Sequence of chain 1.G:
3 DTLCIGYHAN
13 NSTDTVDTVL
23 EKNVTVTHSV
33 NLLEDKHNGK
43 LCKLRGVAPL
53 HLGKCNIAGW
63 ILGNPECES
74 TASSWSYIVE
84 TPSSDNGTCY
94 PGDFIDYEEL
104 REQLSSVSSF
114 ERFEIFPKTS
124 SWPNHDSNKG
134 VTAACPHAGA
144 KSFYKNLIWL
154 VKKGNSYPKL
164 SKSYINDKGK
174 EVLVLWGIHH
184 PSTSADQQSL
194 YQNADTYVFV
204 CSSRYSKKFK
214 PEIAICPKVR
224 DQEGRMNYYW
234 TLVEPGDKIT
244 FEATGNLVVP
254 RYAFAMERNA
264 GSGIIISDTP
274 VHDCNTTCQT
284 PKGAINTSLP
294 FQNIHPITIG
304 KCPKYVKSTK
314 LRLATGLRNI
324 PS

A small-molecule ligand and the protein it binds are described below.
Small molecule (SMILES): CC(=O)N[C@H]1[C@H]([C@H](O)[C@H](O)CO)O[C@@](OC[C@H]2OC[C@H](O)[C@@H](O)[C@H]2O)(C(=O)O)C[C@@H]1O

Binding-site contacts:
Ligand atom O1B contacts residue ALA136 of chain 1.G at 3.6 Å.
Ligand atom O1A contacts residue ALA136 of chain 1.G at 2.9 Å (h-bond).
Ligand atom O4 contacts residue VAL134 of chain 1.G at 3.7 Å.
Ligand atom O4 contacts residue ASP224 of chain 1.G at 2.7 Å (salt-bridge).
Ligand atom O8 contacts residue TRP152 of chain 1.G at 3.4 Å.
Ligand atom C5 contacts residue VAL134 of chain 1.G at 3.7 Å (hydrophobic).
Ligand atom O10 contacts residue LEU193 of chain 1.G at 3.0 Å.
Ligand atom O1B contacts residue THR135 of chain 1.G at 3.0 Å (h-bond).
Ligand atom C4 contacts residue ASP224 of chain 1.G at 3.2 Å.
Ligand atom C8 contacts residue TYR93 of chain 1.G at 3.8 Å (hydrophobic).
Ligand atom C11 contacts residue VAL154 of chain 1.G at 4.0 Å (hydrophobic).
Ligand atom N5 contacts residue TRP152 of chain 1.G at 3.9 Å.
Ligand atom O4 contacts residue GLN225 of chain 1.G at 3.7 Å.
Ligand atom C4 contacts residue VAL134 of chain 1.G at 3.3 Å (hydrophobic).
Ligand atom O4 contacts residue LYS144 of chain 1.G at 3.0 Å (salt-bridge).
Ligand atom O3 contacts residue ASP224 of chain 1.G at 2.6 Å (salt-bridge).
Ligand atom O1A contacts residue LYS144 of chain 1.G at 3.6 Å.
Ligand atom O3 contacts residue LYS221 of chain 1.G at 3.1 Å (salt-bridge).
Ligand atom C4 contacts residue LYS144 of chain 1.G at 3.7 Å.
Ligand atom C9 contacts residue TYR93 of chain 1.G at 3.5 Å (hydrophobic).
Ligand atom C11 contacts residue TRP152 of chain 1.G at 3.6 Å (hydrophobic).
Ligand atom O8 contacts residue GLN225 of chain 1.G at 3.3 Å (h-bond).
Ligand atom O1B contacts residue GLN225 of chain 1.G at 3.1 Å (h-bond).
Ligand atom C11 contacts residue LYS132 of chain 1.G at 3.4 Å.
Ligand atom C7 contacts residue TRP152 of chain 1.G at 3.7 Å (hydrophobic).
Ligand atom C9 contacts residue TRP152 of chain 1.G at 3.8 Å (hydrophobic).
Ligand atom C3 contacts residue LYS144 of chain 1.G at 3.8 Å.
Ligand atom C3 contacts residue ASP224 of chain 1.G at 3.4 Å.
Ligand atom O9 contacts residue HIS182 of chain 1.G at 3.3 Å (h-bond).
Ligand atom C1 contacts residue ALA136 of chain 1.G at 3.6 Å (hydrophobic).
Ligand atom O8 contacts residue TYR93 of chain 1.G at 3.0 Å (h-bond).
Ligand atom C10 contacts residue TRP152 of chain 1.G at 3.9 Å (hydrophobic).
Ligand atom C9 contacts residue HIS182 of chain 1.G at 3.4 Å.
Ligand atom N5 contacts residue VAL134 of chain 1.G at 3.0 Å (h-bond).
Ligand atom O9 contacts residue TYR93 of chain 1.G at 2.9 Å (h-bond).
Ligand atom C1 contacts residue THR135 of chain 1.G at 3.9 Å.
Ligand atom C11 contacts residue GLY133 of chain 1.G at 3.8 Å.
Ligand atom C10 contacts residue LEU193 of chain 1.G at 3.9 Å (hydrophobic).
Ligand atom O1A contacts residue THR135 of chain 1.G at 3.8 Å.
Ligand atom C8 contacts residue TRP152 of chain 1.G at 3.8 Å (hydrophobic).